Binding-site contacts:
Ligand atom C3 contacts residue TYR131 of chain 1.B at 3.8 Å (hydrophobic).
Ligand atom N4 contacts residue GLY39 of chain 1.A at 3.1 Å (h-bond).
Ligand atom N contacts residue VAL156 of chain 1.B at 3.5 Å.
Ligand atom N4 contacts residue ASP40 of chain 1.A at 3.0 Å (salt-bridge).
Ligand atom N3 contacts residue TYR162 of chain 1.B at 3.5 Å (h-bond).
Ligand atom C11 contacts residue ASN153 of chain 1.B at 3.5 Å.
Ligand atom N1 contacts residue ASP130 of chain 1.B at 2.8 Å (salt-bridge).
Ligand atom O1 contacts residue GLY154 of chain 1.B at 3.1 Å (h-bond).
Ligand atom C7 contacts residue GLY152 of chain 1.B at 3.2 Å.
Ligand atom C2 contacts residue TYR131 of chain 1.B at 3.4 Å (hydrophobic).
Ligand atom C10 contacts residue ASN153 of chain 1.B at 3.5 Å.
Ligand atom N1 contacts residue GLY160 of chain 1.B at 3.0 Å (h-bond).
Ligand atom C4 contacts residue TYR162 of chain 1.B at 3.7 Å (hydrophobic).
Ligand atom C17 contacts residue PHE41 of chain 1.A at 3.4 Å (hydrophobic).
Ligand atom O2 contacts residue VAL156 of chain 1.B at 3.3 Å.
Ligand atom N2 contacts residue TYR162 of chain 1.B at 3.7 Å.
Ligand atom C1 contacts residue ASP130 of chain 1.B at 3.7 Å.
Ligand atom C8 contacts residue HIS52 of chain 1.B at 3.7 Å.
Ligand atom N3 contacts residue SER136 of chain 1.B at 3.3 Å (h-bond).
Ligand atom C12 contacts residue TYR162 of chain 1.B at 3.6 Å (hydrophobic).
Ligand atom O contacts residue ALA133 of chain 1.B at 3.6 Å.
Ligand atom C4 contacts residue TYR131 of chain 1.B at 3.7 Å (hydrophobic).
Ligand atom O1 contacts residue TYR162 of chain 1.B at 2.9 Å (h-bond).
Ligand atom C contacts residue ASP130 of chain 1.B at 3.7 Å.
Ligand atom C6 contacts residue GLY152 of chain 1.B at 3.4 Å.
Ligand atom C16 contacts residue PHE41 of chain 1.A at 3.6 Å (hydrophobic).
Ligand atom C13 contacts residue TYR162 of chain 1.B at 3.8 Å (hydrophobic).
Ligand atom C5 contacts residue SER136 of chain 1.B at 3.1 Å.
Ligand atom N6 contacts residue PHE41 of chain 1.A at 2.7 Å (h-bond).
Ligand atom C6 contacts residue SER136 of chain 1.B at 3.6 Å.
Ligand atom O contacts residue SER136 of chain 1.B at 3.7 Å.
Ligand atom C16 contacts residue GLY154 of chain 1.B at 3.6 Å.
Ligand atom C2 contacts residue ASP130 of chain 1.B at 3.5 Å.
Ligand atom N4 contacts residue ASN153 of chain 1.B at 2.8 Å (h-bond).
Ligand atom C5 contacts residue ALA133 of chain 1.B at 3.8 Å (hydrophobic).
Ligand atom C11 contacts residue ASP40 of chain 1.A at 3.4 Å.
Ligand atom O1 contacts residue GLY152 of chain 1.B at 3.5 Å (h-bond).
Ligand atom N3 contacts residue GLY152 of chain 1.B at 2.8 Å (h-bond).
Ligand atom N2 contacts residue ASP130 of chain 1.B at 2.8 Å (salt-bridge).
Ligand atom C14 contacts residue GLY154 of chain 1.B at 3.4 Å.

Sequence of chain 1.A:
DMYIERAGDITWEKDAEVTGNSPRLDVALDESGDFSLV

Sequence of chain 1.B:
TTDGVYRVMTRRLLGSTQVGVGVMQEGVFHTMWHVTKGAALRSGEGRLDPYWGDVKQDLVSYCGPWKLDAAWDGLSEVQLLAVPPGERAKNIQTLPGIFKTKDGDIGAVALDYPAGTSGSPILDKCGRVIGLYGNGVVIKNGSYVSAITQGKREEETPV

The small molecule below binds the protein below.
Small molecule (SMILES): [H]/N=C(/N)N[C@@H]1CCCCNC(=O)[C@H](CCCCN)NC(=O)[C@H](CCCCN)NC(=O)Cc2cccc(c2)CNC(=O)CNC1=O